Binding-site contacts:
Ligand atom C8 contacts residue ASN798 of chain 1.C at 3.6 Å.
Ligand atom C2 contacts residue ASN798 of chain 1.C at 2.5 Å.
Ligand atom C7 contacts residue ASN798 of chain 1.C at 3.1 Å.
Ligand atom N2 contacts residue ASN798 of chain 1.C at 2.9 Å (h-bond).
Ligand atom O7 contacts residue ASN798 of chain 1.C at 3.0 Å (h-bond).
Ligand atom C5 contacts residue ASN798 of chain 1.C at 3.6 Å.
Ligand atom O5 contacts residue GLN801 of chain 1.C at 4.4 Å.
Ligand atom O6 contacts residue GLN801 of chain 1.C at 2.9 Å (h-bond).
Ligand atom O5 contacts residue SER800 of chain 1.C at 3.4 Å (h-bond).
Ligand atom C6 contacts residue GLN801 of chain 1.C at 4.1 Å.
Ligand atom O6 contacts residue ASN798 of chain 1.C at 4.5 Å.
Ligand atom O5 contacts residue ASN798 of chain 1.C at 2.3 Å (h-bond).
Ligand atom C6 contacts residue SER800 of chain 1.C at 4.4 Å.
Ligand atom C4 contacts residue ASN798 of chain 1.C at 4.2 Å.
Ligand atom C3 contacts residue ASN798 of chain 1.C at 3.8 Å.
Ligand atom C1 contacts residue SER800 of chain 1.C at 3.2 Å.
Ligand atom C5 contacts residue SER800 of chain 1.C at 3.5 Å.
Ligand atom C1 contacts residue ASN798 of chain 1.C at 1.4 Å.
Ligand atom C2 contacts residue SER800 of chain 1.C at 4.4 Å.

Sequence of chain 1.C:
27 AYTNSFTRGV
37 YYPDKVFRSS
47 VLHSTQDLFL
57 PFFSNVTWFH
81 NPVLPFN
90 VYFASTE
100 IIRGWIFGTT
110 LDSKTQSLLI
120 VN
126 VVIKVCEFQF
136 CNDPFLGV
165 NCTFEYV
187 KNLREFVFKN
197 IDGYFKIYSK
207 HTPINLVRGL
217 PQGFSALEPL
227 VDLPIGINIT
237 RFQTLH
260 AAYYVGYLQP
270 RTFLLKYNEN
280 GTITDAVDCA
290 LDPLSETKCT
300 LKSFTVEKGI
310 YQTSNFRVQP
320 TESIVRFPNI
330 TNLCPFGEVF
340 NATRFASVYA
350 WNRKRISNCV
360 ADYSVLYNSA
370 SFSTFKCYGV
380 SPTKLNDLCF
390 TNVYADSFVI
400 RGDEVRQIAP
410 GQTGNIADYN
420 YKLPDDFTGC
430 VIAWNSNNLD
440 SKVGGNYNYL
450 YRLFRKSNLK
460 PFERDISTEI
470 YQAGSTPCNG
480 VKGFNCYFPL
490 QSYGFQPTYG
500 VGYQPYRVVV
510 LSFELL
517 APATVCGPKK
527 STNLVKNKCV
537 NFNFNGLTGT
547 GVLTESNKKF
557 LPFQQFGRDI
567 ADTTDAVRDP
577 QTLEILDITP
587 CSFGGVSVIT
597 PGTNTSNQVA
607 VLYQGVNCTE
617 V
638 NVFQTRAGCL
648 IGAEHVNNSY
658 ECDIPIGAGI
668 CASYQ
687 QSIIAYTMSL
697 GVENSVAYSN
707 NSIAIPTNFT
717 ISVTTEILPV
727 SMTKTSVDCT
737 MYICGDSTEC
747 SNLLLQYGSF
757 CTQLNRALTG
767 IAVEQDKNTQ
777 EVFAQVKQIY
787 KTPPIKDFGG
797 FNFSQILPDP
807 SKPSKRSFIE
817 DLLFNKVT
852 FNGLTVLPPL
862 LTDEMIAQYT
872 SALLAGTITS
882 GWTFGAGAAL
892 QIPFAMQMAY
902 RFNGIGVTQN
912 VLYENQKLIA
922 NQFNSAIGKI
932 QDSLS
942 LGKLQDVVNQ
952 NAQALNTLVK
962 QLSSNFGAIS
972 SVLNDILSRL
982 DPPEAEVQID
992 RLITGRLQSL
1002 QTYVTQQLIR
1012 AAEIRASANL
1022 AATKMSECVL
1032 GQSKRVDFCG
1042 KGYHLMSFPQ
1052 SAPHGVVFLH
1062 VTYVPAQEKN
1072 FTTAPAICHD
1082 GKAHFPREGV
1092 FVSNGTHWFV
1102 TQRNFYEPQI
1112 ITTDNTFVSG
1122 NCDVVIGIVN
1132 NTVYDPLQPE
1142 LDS

This small molecule binds to this protein.
Small molecule (SMILES): CC(=O)N[C@H]1[C@H](O[C@H]2[C@H](O)[C@@H](NC(C)=O)CO[C@@H]2CO)O[C@H](CO)[C@@H](O)[C@@H]1O